Binding-site contacts:
Ligand atom O4 contacts residue DA2 of chain 1.A at 3.1 Å (h-bond).
Ligand atom OP1 contacts residue GLY105 of chain 1.C at 2.8 Å (h-bond).
Ligand atom OP1 contacts residue ILE106 of chain 1.C at 3.4 Å (h-bond).
Ligand atom C2 contacts residue DA2 of chain 1.A at 3.4 Å.
Ligand atom O2 contacts residue DA2 of chain 1.A at 3.4 Å.
Ligand atom O2 contacts residue DA5 of chain 1.A at 3.3 Å.
Ligand atom N6 contacts residue DT3 of chain 1.A at 3.0 Å (h-bond).
Ligand atom N3 contacts residue DG6 of chain 1.A at 2.6 Å (h-bond).
Ligand atom C2 contacts residue DA5 of chain 1.A at 3.5 Å.
Ligand atom N1 contacts residue DC1 of chain 1.A at 3.2 Å (h-bond).
Ligand atom P contacts residue K1 of chain 1.D at 3.4 Å.
Ligand atom OP1 contacts residue ALA110 of chain 1.C at 2.7 Å (h-bond).
Ligand atom O2 contacts residue DG6 of chain 1.A at 2.7 Å (h-bond).
Ligand atom N3 contacts residue DA7 of chain 1.A at 3.0 Å (h-bond).
Ligand atom OP1 contacts residue ARG254 of chain 1.C at 3.2 Å (salt-bridge).
Ligand atom C6 contacts residue DT4 of chain 1.A at 3.1 Å.
Ligand atom N6 contacts residue DA2 of chain 1.A at 3.0 Å (h-bond).
Ligand atom O2 contacts residue DA7 of chain 1.A at 2.9 Å (h-bond).
Ligand atom OP1 contacts residue GLY107 of chain 1.C at 3.3 Å (h-bond).
Ligand atom N2 contacts residue DC1 of chain 1.A at 2.7 Å (h-bond).
Ligand atom O4 contacts residue DA5 of chain 1.A at 2.8 Å (h-bond).
Ligand atom N1 contacts residue DT4 of chain 1.A at 2.3 Å (h-bond).
Ligand atom N3 contacts residue DA5 of chain 1.A at 2.5 Å (h-bond).
Ligand atom C4 contacts residue DA5 of chain 1.A at 3.2 Å.
Ligand atom N3 contacts residue DA2 of chain 1.A at 2.7 Å (h-bond).
Ligand atom O2 contacts residue DG6 of chain 1.A at 3.0 Å (h-bond).
Ligand atom C2 contacts residue DG6 of chain 1.A at 3.2 Å.
Ligand atom O4 contacts residue DA7 of chain 1.A at 3.1 Å (h-bond).
Ligand atom C4 contacts residue DG6 of chain 1.A at 3.2 Å.
Ligand atom N4 contacts residue DG6 of chain 1.A at 2.9 Å (h-bond).
Ligand atom C2 contacts residue DT4 of chain 1.A at 3.0 Å.
Ligand atom OP2 contacts residue SER109 of chain 1.C at 3.4 Å (h-bond).
Ligand atom O5' contacts residue GLY107 of chain 1.C at 3.2 Å.
Ligand atom N1 contacts residue DT3 of chain 1.A at 2.8 Å (h-bond).
Ligand atom N6 contacts residue DT4 of chain 1.A at 2.4 Å (h-bond).
Ligand atom C2 contacts residue DA7 of chain 1.A at 3.3 Å.
Ligand atom O2 contacts residue LYS234 of chain 1.C at 3.5 Å (salt-bridge).
Ligand atom C2 contacts residue DT3 of chain 1.A at 3.1 Å.
Ligand atom N2 contacts residue DA2 of chain 1.A at 3.5 Å.
Ligand atom OP1 contacts residue K1 of chain 1.D at 2.3 Å.

The small molecule below binds the protein below.
Small molecule (SMILES): Cc1cn([C@H]2C[C@H](O[P](=O)(O)OC[C@H]3O[C@@H](n4cnc5c(N)ncnc54)C[C@@H]3O[P](=O)(O)OC[C@H]3O[C@@H](n4cnc5c(N)ncnc54)C[C@@H]3O[P](=O)(O)OC[C@H]3O[C@@H](n4cc(C)c(=O)[nH]c4=O)C[C@@H]3O[P](=O)(O)OC[C@H]3O[C@@H](n4cnc5c(=O)nc(N)[nH]c54)C[C@@H]3O)[C@@H](CO[P](=O)(O)O[C@H]3C[C@H](n4ccc(N)nc4=O)O[C@@H]3CO[P](=O)(O)O[C@H]3C[C@]4(O[C@@H]3COP(=O)(O)O)[C@@H]3C(C)C(=O)NC(=O)N34)O2)c(=O)[nH]c1=O

Sequence of chain 1.C:
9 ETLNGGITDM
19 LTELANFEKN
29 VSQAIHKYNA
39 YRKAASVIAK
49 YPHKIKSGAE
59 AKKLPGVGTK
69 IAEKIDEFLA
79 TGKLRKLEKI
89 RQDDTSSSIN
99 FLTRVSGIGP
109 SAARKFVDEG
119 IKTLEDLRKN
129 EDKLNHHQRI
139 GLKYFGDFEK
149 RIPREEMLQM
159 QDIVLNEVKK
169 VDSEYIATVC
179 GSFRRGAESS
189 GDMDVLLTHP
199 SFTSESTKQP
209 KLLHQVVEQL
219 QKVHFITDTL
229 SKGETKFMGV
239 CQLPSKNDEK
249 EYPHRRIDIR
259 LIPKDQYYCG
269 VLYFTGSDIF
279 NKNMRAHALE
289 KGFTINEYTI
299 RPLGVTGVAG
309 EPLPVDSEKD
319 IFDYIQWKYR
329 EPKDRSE